Binding-site contacts:
Ligand atom CAL contacts residue GLN80 of chain 1.B at 3.6 Å.
Ligand atom CAB contacts residue VAL32 of chain 1.B at 3.6 Å (hydrophobic).
Ligand atom NAA contacts residue TRP73 of chain 1.B at 3.9 Å.
Ligand atom CAG contacts residue ILE76 of chain 1.B at 3.8 Å (hydrophobic).
Ligand atom CAJ contacts residue GLN80 of chain 1.B at 3.7 Å.
Ligand atom CAF contacts residue VAL32 of chain 1.B at 4.0 Å (hydrophobic).
Ligand atom CAH contacts residue GLN80 of chain 1.B at 3.8 Å.
Ligand atom CAE contacts residue VAL32 of chain 1.B at 4.2 Å (hydrophobic).
Ligand atom CAB contacts residue ILE76 of chain 1.B at 4.2 Å (hydrophobic).
Ligand atom CAK contacts residue LYS77 of chain 1.B at 4.1 Å.
Ligand atom CAF contacts residue ILE76 of chain 1.B at 4.4 Å (hydrophobic).
Ligand atom CAC contacts residue LEU39 of chain 1.B at 3.9 Å (hydrophobic).
Ligand atom CAC contacts residue PHE131 of chain 1.B at 4.2 Å (hydrophobic).
Ligand atom CAG contacts residue VAL32 of chain 1.B at 3.7 Å (hydrophobic).
Ligand atom CAB contacts residue PHE131 of chain 1.B at 4.4 Å (hydrophobic).
Ligand atom CAI contacts residue GLN80 of chain 1.B at 3.2 Å.
Ligand atom CAD contacts residue GLN80 of chain 1.B at 3.7 Å.
Ligand atom NAA contacts residue LYS77 of chain 1.B at 4.4 Å.
Ligand atom CAF contacts residue GLN80 of chain 1.B at 4.5 Å.
Ligand atom CAE contacts residue HIS36 of chain 1.B at 4.4 Å.
Ligand atom CAD contacts residue LEU39 of chain 1.B at 4.2 Å (hydrophobic).
Ligand atom CAC contacts residue HIS36 of chain 1.B at 4.2 Å.
Ligand atom BR contacts residue VAL33 of chain 1.B at 3.3 Å.
Ligand atom BR contacts residue VAL32 of chain 1.B at 4.3 Å.
Ligand atom CAC contacts residue GLN80 of chain 1.B at 4.5 Å.
Ligand atom CAI contacts residue HIS36 of chain 1.B at 4.2 Å.
Ligand atom CAL contacts residue HIS36 of chain 1.B at 4.4 Å.
Ligand atom BR contacts residue PHE44 of chain 1.B at 4.4 Å.
Ligand atom CAE contacts residue GLN80 of chain 1.B at 3.8 Å.
Ligand atom CAG contacts residue TRP73 of chain 1.B at 4.4 Å (hydrophobic).
Ligand atom OAM contacts residue GLN80 of chain 1.B at 3.2 Å (h-bond).
Ligand atom OAM contacts residue LYS84 of chain 1.B at 3.7 Å.
Ligand atom BR contacts residue PHE131 of chain 1.B at 3.8 Å.
Ligand atom CAD contacts residue HIS36 of chain 1.B at 3.9 Å.
Ligand atom CAD contacts residue VAL32 of chain 1.B at 4.2 Å (hydrophobic).
Ligand atom OAM contacts residue HIS36 of chain 1.B at 3.9 Å.
Ligand atom CAC contacts residue VAL32 of chain 1.B at 3.9 Å (hydrophobic).
Ligand atom BR contacts residue LEU29 of chain 1.B at 3.9 Å.

The small molecule below binds the protein below.
Small molecule (SMILES): O=C(O)/C(S)=C/c1c[nH]c2cc(Br)ccc12

Sequence of chain 1.B:
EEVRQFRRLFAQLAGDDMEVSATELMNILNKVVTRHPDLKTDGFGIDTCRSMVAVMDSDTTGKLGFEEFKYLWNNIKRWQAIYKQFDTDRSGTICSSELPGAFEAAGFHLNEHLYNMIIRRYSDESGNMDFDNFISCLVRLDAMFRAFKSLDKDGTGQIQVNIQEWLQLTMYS